The protein below binds the small molecule below.
Small molecule (SMILES): OC[C@H]1CN[C@H](O)[C@@H](O)[C@@H]1O

Binding-site contacts:
Ligand atom O6 contacts residue TRP187 of chain 1.A at 3.6 Å.
Ligand atom C4 contacts residue GLU261 of chain 1.A at 3.5 Å.
Ligand atom N contacts residue BGC1 of chain 1.B at 3.7 Å.
Ligand atom C2 contacts residue GLU222 of chain 1.A at 3.5 Å.
Ligand atom O6 contacts residue GLU261 of chain 1.A at 2.9 Å (salt-bridge).
Ligand atom O2 contacts residue PHE41 of chain 1.A at 3.8 Å.
Ligand atom C5 contacts residue TYR185 of chain 1.A at 3.7 Å (hydrophobic).
Ligand atom C5 contacts residue GLU261 of chain 1.A at 3.9 Å.
Ligand atom C6 contacts residue GLU261 of chain 1.A at 3.2 Å.
Ligand atom C4 contacts residue LYS260 of chain 1.A at 3.9 Å.
Ligand atom C5 contacts residue BGC1 of chain 1.B at 3.7 Å.
Ligand atom C2 contacts residue HIS108 of chain 1.A at 4.0 Å.
Ligand atom O2 contacts residue TYR115 of chain 1.A at 3.0 Å (h-bond).
Ligand atom N contacts residue GLU222 of chain 1.A at 2.6 Å (salt-bridge).
Ligand atom C7 contacts residue GLU222 of chain 1.A at 3.4 Å.
Ligand atom C3 contacts residue PHE256 of chain 1.A at 4.1 Å (hydrophobic).
Ligand atom C6 contacts residue TYR185 of chain 1.A at 3.9 Å (hydrophobic).
Ligand atom C7 contacts residue GLU109 of chain 1.A at 3.6 Å.
Ligand atom C4 contacts residue BGC1 of chain 1.B at 2.4 Å.
Ligand atom C7 contacts residue TYR185 of chain 1.A at 3.7 Å (hydrophobic).
Ligand atom C3 contacts residue GLU222 of chain 1.A at 3.9 Å.
Ligand atom C3 contacts residue BGC1 of chain 1.B at 1.4 Å.
Ligand atom C7 contacts residue BGC1 of chain 1.B at 4.1 Å.
Ligand atom N contacts residue GLU109 of chain 1.A at 2.8 Å (salt-bridge).
Ligand atom C2 contacts residue BGC1 of chain 1.B at 2.4 Å.
Ligand atom O4 contacts residue GLU261 of chain 1.A at 2.8 Å (salt-bridge).
Ligand atom O2 contacts residue GLU222 of chain 1.A at 2.7 Å (salt-bridge).
Ligand atom O2 contacts residue GLU109 of chain 1.A at 3.7 Å.
Ligand atom C3 contacts residue LYS260 of chain 1.A at 4.1 Å.
Ligand atom C3 contacts residue TYR115 of chain 1.A at 3.9 Å (hydrophobic).
Ligand atom C2 contacts residue GLU109 of chain 1.A at 3.7 Å.
Ligand atom O2 contacts residue HIS108 of chain 1.A at 2.9 Å (h-bond).
Ligand atom N contacts residue TYR185 of chain 1.A at 4.2 Å.
Ligand atom O2 contacts residue BGC1 of chain 1.B at 3.0 Å (h-bond).
Ligand atom O4 contacts residue PHE256 of chain 1.A at 3.5 Å.
Ligand atom C2 contacts residue TYR115 of chain 1.A at 3.0 Å (hydrophobic).
Ligand atom O4 contacts residue LYS260 of chain 1.A at 2.8 Å (salt-bridge).
Ligand atom C5 contacts residue GLU222 of chain 1.A at 3.8 Å.
Ligand atom N contacts residue TYR115 of chain 1.A at 4.2 Å.
Ligand atom O4 contacts residue BGC1 of chain 1.B at 2.8 Å (h-bond).

Sequence of chain 1.A:
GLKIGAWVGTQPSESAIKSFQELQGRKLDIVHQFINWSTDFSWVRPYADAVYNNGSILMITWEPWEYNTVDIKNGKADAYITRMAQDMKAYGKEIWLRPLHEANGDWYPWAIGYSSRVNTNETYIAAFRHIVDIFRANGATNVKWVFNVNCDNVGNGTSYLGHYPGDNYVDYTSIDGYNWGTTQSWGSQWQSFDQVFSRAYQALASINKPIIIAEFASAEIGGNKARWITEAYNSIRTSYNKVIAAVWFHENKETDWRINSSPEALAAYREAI